Binding-site contacts:
Ligand atom C25 contacts residue ILE79 of chain 1.A at 4.3 Å (hydrophobic).
Ligand atom C25 contacts residue PHE66 of chain 1.A at 4.3 Å (hydrophobic).
Ligand atom C25 contacts residue GLY82 of chain 1.A at 4.1 Å.
Ligand atom O03 contacts residue ILE79 of chain 1.A at 4.5 Å.
Ligand atom C32 contacts residue PHE66 of chain 1.A at 4.2 Å (hydrophobic).
Ligand atom C05 contacts residue MET32 of chain 1.A at 4.2 Å (hydrophobic).
Ligand atom O04 contacts residue MET32 of chain 1.A at 3.9 Å.
Ligand atom C24 contacts residue GLU81 of chain 1.A at 4.3 Å.
Ligand atom C24 contacts residue PHE66 of chain 1.A at 4.3 Å (hydrophobic).
Ligand atom C22 contacts residue GLY82 of chain 1.A at 4.5 Å.
Ligand atom C33 contacts residue PHE66 of chain 1.A at 4.4 Å (hydrophobic).
Ligand atom N03 contacts residue PHE66 of chain 1.A at 4.5 Å.
Ligand atom C03 contacts residue MET32 of chain 1.A at 4.3 Å (hydrophobic).
Ligand atom C33 contacts residue ASP70 of chain 1.A at 4.5 Å.
Ligand atom C02 contacts residue MET32 of chain 1.A at 3.6 Å (hydrophobic).
Ligand atom C06 contacts residue MET32 of chain 1.A at 3.5 Å (hydrophobic).
Ligand atom C01 contacts residue MET32 of chain 1.A at 4.5 Å (hydrophobic).
Ligand atom C24 contacts residue ILE79 of chain 1.A at 3.6 Å (hydrophobic).
Ligand atom O04 contacts residue PHE66 of chain 1.A at 4.3 Å.
Ligand atom C30 contacts residue PHE66 of chain 1.A at 4.2 Å (hydrophobic).
Ligand atom C04 contacts residue MET32 of chain 1.A at 3.6 Å (hydrophobic).
Ligand atom C32 contacts residue ASP70 of chain 1.A at 3.8 Å.
Ligand atom C25 contacts residue GLU81 of chain 1.A at 3.9 Å.
Ligand atom C22 contacts residue PHE66 of chain 1.A at 3.7 Å (hydrophobic).
Ligand atom C22 contacts residue LEU36 of chain 1.A at 4.2 Å (hydrophobic).
Ligand atom O02 contacts residue ILE79 of chain 1.A at 4.1 Å.
Ligand atom C31 contacts residue PHE66 of chain 1.A at 4.0 Å (hydrophobic).
Ligand atom C23 contacts residue ILE79 of chain 1.A at 4.1 Å (hydrophobic).

Sequence of chain 1.A:
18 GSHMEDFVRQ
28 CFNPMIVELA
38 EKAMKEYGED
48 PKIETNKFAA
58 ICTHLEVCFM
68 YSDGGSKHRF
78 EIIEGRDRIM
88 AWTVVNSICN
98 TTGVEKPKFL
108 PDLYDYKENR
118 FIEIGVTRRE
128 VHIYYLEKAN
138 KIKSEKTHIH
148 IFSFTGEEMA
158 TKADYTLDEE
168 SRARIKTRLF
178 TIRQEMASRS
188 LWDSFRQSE

The small molecule below binds the protein below.
Small molecule (SMILES): C[C@H](C[C@@H](C[C@H](C[C@@H](C[C@@H](CCN1CCCC1=O)N1CCCC1=O)N1CCCC1=O)N1CCCC1=O)N1CCCC1=O)N1CCCC1=O